A protein and the small-molecule ligand that binds it are described below.
Small molecule (SMILES): Cc1cc(N)nc(CCCCCO[C@H]2CNC[C@H]2Cc2cc(C)cc(N)n2)c1

Binding-site contacts:
Ligand atom N21 contacts residue GLU243 of chain 1.A at 2.6 Å (salt-bridge).
Ligand atom C11 contacts residue ILE218 of chain 1.A at 3.6 Å (hydrophobic).
Ligand atom C06 contacts residue HEM1 of chain 1.B at 3.4 Å.
Ligand atom C02 contacts residue HEM1 of chain 1.B at 3.7 Å.
Ligand atom C25 contacts residue ILE218 of chain 1.A at 3.8 Å (hydrophobic).
Ligand atom C13 contacts residue HEM1 of chain 1.B at 3.8 Å.
Ligand atom C22 contacts residue GLU243 of chain 1.A at 3.5 Å.
Ligand atom N21 contacts residue HEM1 of chain 1.B at 3.7 Å.
Ligand atom C22 contacts residue TRP238 of chain 1.A at 3.8 Å (hydrophobic).
Ligand atom C23 contacts residue HEM1 of chain 1.B at 3.3 Å.
Ligand atom N22 contacts residue HEM1 of chain 1.B at 3.4 Å.
Ligand atom N22 contacts residue TRP238 of chain 1.A at 2.8 Å (h-bond).
Ligand atom C12 contacts residue HEM1 of chain 1.B at 3.5 Å.
Ligand atom C14 contacts residue GLU243 of chain 1.A at 3.3 Å.
Ligand atom C26 contacts residue GLU243 of chain 1.A at 3.4 Å.
Ligand atom C08 contacts residue HEM1 of chain 1.B at 3.3 Å.
Ligand atom O09 contacts residue HEM1 of chain 1.B at 3.9 Å.
Ligand atom C04 contacts residue PHE357 of chain 1.A at 3.5 Å (hydrophobic).
Ligand atom C2' contacts residue TRP329 of chain 1.A at 3.6 Å (hydrophobic).
Ligand atom N01 contacts residue HEM1 of chain 1.B at 2.7 Å (h-bond).
Ligand atom N22 contacts residue TYR239 of chain 1.A at 3.6 Å.
Ligand atom C27 contacts residue HEM1 of chain 1.B at 3.3 Å.
Ligand atom N02 contacts residue PHE357 of chain 1.A at 3.7 Å.
Ligand atom N1' contacts residue H4B1 of chain 1.C at 3.7 Å.
Ligand atom N22 contacts residue GLU243 of chain 1.A at 2.6 Å (salt-bridge).
Ligand atom C27 contacts residue PHE235 of chain 1.A at 3.7 Å (hydrophobic).
Ligand atom C13 contacts residue ILE218 of chain 1.A at 3.8 Å (hydrophobic).
Ligand atom C24 contacts residue HEM1 of chain 1.B at 3.8 Å.
Ligand atom C10 contacts residue HIS128 of chain 1.A at 3.5 Å.
Ligand atom N02 contacts residue ARG65 of chain 1.A at 3.2 Å (salt-bridge).
Ligand atom C07 contacts residue PHE357 of chain 1.A at 3.5 Å (hydrophobic).
Ligand atom N02 contacts residue HEM1 of chain 1.B at 3.0 Å (h-bond).
Ligand atom C03 contacts residue PHE357 of chain 1.A at 3.4 Å (hydrophobic).
Ligand atom N1' contacts residue HEM1 of chain 1.B at 3.9 Å.
Ligand atom C26 contacts residue HEM1 of chain 1.B at 3.9 Å.
Ligand atom C02 contacts residue ARG65 of chain 1.A at 3.7 Å.
Ligand atom C27 contacts residue GLY237 of chain 1.A at 3.6 Å.
Ligand atom C14 contacts residue HEM1 of chain 1.B at 3.4 Å.
Ligand atom C11 contacts residue HIS128 of chain 1.A at 3.8 Å.
Ligand atom C22 contacts residue HEM1 of chain 1.B at 3.6 Å.

Sequence of chain 1.A:
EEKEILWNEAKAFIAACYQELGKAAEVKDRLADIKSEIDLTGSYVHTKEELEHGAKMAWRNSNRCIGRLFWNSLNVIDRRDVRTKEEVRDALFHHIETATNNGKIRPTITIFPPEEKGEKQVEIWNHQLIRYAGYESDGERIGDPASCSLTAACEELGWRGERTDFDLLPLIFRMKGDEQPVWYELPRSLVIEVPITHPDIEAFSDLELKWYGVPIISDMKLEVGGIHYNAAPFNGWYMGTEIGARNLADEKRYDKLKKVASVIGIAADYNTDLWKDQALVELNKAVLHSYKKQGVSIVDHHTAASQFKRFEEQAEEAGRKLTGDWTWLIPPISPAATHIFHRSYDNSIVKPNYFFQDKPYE